A small-molecule ligand and the protein it binds are described below.
Small molecule (SMILES): CC(=O)N[C@@H]1[C@@H](O)[C@H](O)[C@@H](CO)O[C@H]1O

Sequence of chain 33.F:
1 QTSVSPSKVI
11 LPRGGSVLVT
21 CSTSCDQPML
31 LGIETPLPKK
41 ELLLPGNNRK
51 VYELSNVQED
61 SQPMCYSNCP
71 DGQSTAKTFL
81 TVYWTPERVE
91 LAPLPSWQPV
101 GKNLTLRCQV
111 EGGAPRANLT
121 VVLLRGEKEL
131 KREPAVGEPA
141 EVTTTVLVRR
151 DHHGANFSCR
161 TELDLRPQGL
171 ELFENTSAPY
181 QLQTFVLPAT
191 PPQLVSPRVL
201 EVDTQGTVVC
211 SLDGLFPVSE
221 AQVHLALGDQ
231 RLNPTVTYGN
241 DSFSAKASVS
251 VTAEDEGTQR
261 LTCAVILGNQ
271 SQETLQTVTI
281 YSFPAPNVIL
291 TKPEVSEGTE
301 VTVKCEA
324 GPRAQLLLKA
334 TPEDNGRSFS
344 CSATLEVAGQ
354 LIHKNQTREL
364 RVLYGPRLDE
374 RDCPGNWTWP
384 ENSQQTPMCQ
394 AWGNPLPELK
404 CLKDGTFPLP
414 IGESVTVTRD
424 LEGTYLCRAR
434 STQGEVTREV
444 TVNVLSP

Binding-site contacts:
Ligand atom N2 contacts residue TRP97 of chain 33.F at 2.4 Å (h-bond).
Ligand atom C8 contacts residue TRP97 of chain 33.F at 4.0 Å (hydrophobic).
Ligand atom C8 contacts residue PRO99 of chain 33.F at 3.9 Å (hydrophobic).
Ligand atom C4 contacts residue ASN269 of chain 33.F at 3.7 Å.
Ligand atom O3 contacts residue TRP97 of chain 33.F at 2.5 Å (h-bond).
Ligand atom C6 contacts residue ASN269 of chain 33.F at 4.3 Å.
Ligand atom C3 contacts residue ASN269 of chain 33.F at 3.1 Å.
Ligand atom C1 contacts residue TRP97 of chain 33.F at 4.2 Å (hydrophobic).
Ligand atom O7 contacts residue TRP97 of chain 33.F at 3.8 Å.
Ligand atom C1 contacts residue ASN269 of chain 33.F at 1.4 Å.
Ligand atom N2 contacts residue ASN269 of chain 33.F at 2.8 Å (h-bond).
Ligand atom O7 contacts residue ASN269 of chain 33.F at 3.4 Å (h-bond).
Ligand atom C7 contacts residue ASN269 of chain 33.F at 3.5 Å.
Ligand atom O3 contacts residue ASN269 of chain 33.F at 4.4 Å.
Ligand atom C5 contacts residue ASN269 of chain 33.F at 3.0 Å.
Ligand atom C4 contacts residue TRP97 of chain 33.F at 4.1 Å (hydrophobic).
Ligand atom C3 contacts residue TRP97 of chain 33.F at 2.7 Å (hydrophobic).
Ligand atom O5 contacts residue ASN269 of chain 33.F at 2.4 Å (h-bond).
Ligand atom C7 contacts residue TRP97 of chain 33.F at 3.3 Å (hydrophobic).
Ligand atom C2 contacts residue ASN269 of chain 33.F at 2.5 Å.
Ligand atom O3 contacts residue PRO95 of chain 33.F at 4.4 Å.
Ligand atom O4 contacts residue TRP97 of chain 33.F at 3.8 Å.
Ligand atom C2 contacts residue TRP97 of chain 33.F at 3.1 Å (hydrophobic).